Sequence of chain 1.C:
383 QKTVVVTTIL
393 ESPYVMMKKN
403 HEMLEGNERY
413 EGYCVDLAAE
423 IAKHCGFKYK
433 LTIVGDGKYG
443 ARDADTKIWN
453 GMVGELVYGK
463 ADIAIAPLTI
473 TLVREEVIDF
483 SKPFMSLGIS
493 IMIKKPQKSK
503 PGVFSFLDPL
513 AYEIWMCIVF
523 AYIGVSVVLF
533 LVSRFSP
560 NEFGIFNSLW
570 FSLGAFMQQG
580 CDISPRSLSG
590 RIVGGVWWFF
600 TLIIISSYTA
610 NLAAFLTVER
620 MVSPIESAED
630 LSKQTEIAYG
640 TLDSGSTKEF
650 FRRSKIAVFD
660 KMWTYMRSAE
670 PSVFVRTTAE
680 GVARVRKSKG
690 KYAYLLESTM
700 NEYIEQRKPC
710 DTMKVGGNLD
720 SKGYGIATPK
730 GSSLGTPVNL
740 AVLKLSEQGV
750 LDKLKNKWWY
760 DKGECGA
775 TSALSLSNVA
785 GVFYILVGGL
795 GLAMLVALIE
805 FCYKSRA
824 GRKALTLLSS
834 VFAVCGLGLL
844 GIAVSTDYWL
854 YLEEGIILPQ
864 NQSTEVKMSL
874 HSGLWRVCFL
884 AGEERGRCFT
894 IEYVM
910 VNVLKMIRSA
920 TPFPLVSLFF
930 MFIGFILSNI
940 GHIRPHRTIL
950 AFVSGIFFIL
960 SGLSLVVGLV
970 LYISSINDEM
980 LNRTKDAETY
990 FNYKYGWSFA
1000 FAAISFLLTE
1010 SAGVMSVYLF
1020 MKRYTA

The small molecule below binds the protein below.
Small molecule (SMILES): O=c1[nH]c2cc(C(F)(F)F)c(N3CCOCC3)cc2n(CP(=O)(O)O)c1=O

Binding-site contacts:
Ligand atom OAE contacts residue GLY644 of chain 1.C at 3.7 Å.
Ligand atom OAD contacts residue SER645 of chain 1.C at 3.2 Å (h-bond).
Ligand atom OAC contacts residue SER645 of chain 1.C at 3.4 Å (h-bond).
Ligand atom CAT contacts residue ARG476 of chain 1.C at 3.6 Å.
Ligand atom NAP contacts residue TYR441 of chain 1.C at 3.5 Å.
Ligand atom CAJ contacts residue TYR441 of chain 1.C at 3.6 Å (hydrophobic).
Ligand atom FAH contacts residue TYR441 of chain 1.C at 3.4 Å.
Ligand atom CAV contacts residue TYR441 of chain 1.C at 3.6 Å (hydrophobic).
Ligand atom FAH contacts residue GLU393 of chain 1.C at 3.3 Å.
Ligand atom CAK contacts residue THR677 of chain 1.C at 3.7 Å.
Ligand atom OAB contacts residue ARG476 of chain 1.C at 2.6 Å (salt-bridge).
Ligand atom FAG contacts residue TYR723 of chain 1.C at 2.8 Å.
Ligand atom OAA contacts residue ARG476 of chain 1.C at 2.4 Å (salt-bridge).
Ligand atom OAE contacts residue SER645 of chain 1.C at 2.6 Å (h-bond).
Ligand atom OAA contacts residue THR471 of chain 1.C at 2.7 Å (h-bond).
Ligand atom OAQ contacts residue THR677 of chain 1.C at 3.5 Å (h-bond).
Ligand atom CAV contacts residue PRO469 of chain 1.C at 3.7 Å (hydrophobic).
Ligand atom NAP contacts residue PRO469 of chain 1.C at 3.0 Å (h-bond).
Ligand atom CAJ contacts residue TYR723 of chain 1.C at 3.3 Å (hydrophobic).
Ligand atom CAW contacts residue TYR441 of chain 1.C at 3.5 Å (hydrophobic).
Ligand atom CAL contacts residue GLU393 of chain 1.C at 3.5 Å.
Ligand atom CAT contacts residue TYR441 of chain 1.C at 3.6 Å (hydrophobic).
Ligand atom FAF contacts residue TYR723 of chain 1.C at 3.3 Å.
Ligand atom CAS contacts residue TYR723 of chain 1.C at 3.6 Å (hydrophobic).
Ligand atom OAC contacts residue GLY644 of chain 1.C at 3.7 Å.
Ligand atom FAF contacts residue GLU696 of chain 1.C at 3.5 Å.
Ligand atom FAF contacts residue MET699 of chain 1.C at 3.4 Å.
Ligand atom CAJ contacts residue PRO469 of chain 1.C at 3.6 Å (hydrophobic).
Ligand atom CAI contacts residue TYR441 of chain 1.C at 3.6 Å (hydrophobic).
Ligand atom CAU contacts residue ARG476 of chain 1.C at 3.7 Å.
Ligand atom OAQ contacts residue MET699 of chain 1.C at 3.4 Å.
Ligand atom NAP contacts residue THR471 of chain 1.C at 3.3 Å (h-bond).
Ligand atom NAY contacts residue TYR441 of chain 1.C at 3.5 Å.
Ligand atom PBA contacts residue SER645 of chain 1.C at 3.5 Å.
Ligand atom CAZ contacts residue TYR723 of chain 1.C at 3.4 Å (hydrophobic).
Ligand atom CAT contacts residue THR471 of chain 1.C at 3.3 Å.
Ligand atom OAB contacts residue TYR441 of chain 1.C at 3.6 Å.
Ligand atom CAU contacts residue TYR441 of chain 1.C at 3.6 Å (hydrophobic).
Ligand atom OAA contacts residue LEU470 of chain 1.C at 3.4 Å.
Ligand atom CAS contacts residue TYR441 of chain 1.C at 3.5 Å (hydrophobic).